Binding-site contacts:
Ligand atom CB contacts residue TYR111 of chain 1.B at 3.6 Å (hydrophobic).
Ligand atom NE1 contacts residue TRP30 of chain 1.B at 3.4 Å (h-bond).
Ligand atom C contacts residue TYR111 of chain 1.B at 3.4 Å (hydrophobic).
Ligand atom CE3 contacts residue MET127 of chain 1.B at 4.0 Å (hydrophobic).
Ligand atom CG contacts residue TYR111 of chain 1.B at 3.6 Å (hydrophobic).
Ligand atom N contacts residue TRP30 of chain 1.B at 4.2 Å.
Ligand atom C contacts residue TRP30 of chain 1.B at 3.8 Å (hydrophobic).
Ligand atom CG contacts residue TRP30 of chain 1.B at 3.4 Å (hydrophobic).
Ligand atom OXT contacts residue TYR111 of chain 1.B at 3.7 Å.
Ligand atom CZ2 contacts residue PHE22 of chain 1.B at 4.0 Å (hydrophobic).
Ligand atom NE1 contacts residue TYR93 of chain 1.B at 4.0 Å.
Ligand atom CB contacts residue TRP30 of chain 1.B at 3.5 Å (hydrophobic).
Ligand atom CD1 contacts residue TYR111 of chain 1.B at 3.9 Å (hydrophobic).
Ligand atom O contacts residue TRP30 of chain 1.B at 2.9 Å.
Ligand atom CZ2 contacts residue TYR111 of chain 1.B at 3.4 Å (hydrophobic).
Ligand atom OXT contacts residue HIS160 of chain 2.B at 4.3 Å.
Ligand atom N contacts residue TYR111 of chain 1.B at 3.3 Å (h-bond).
Ligand atom CA contacts residue TYR111 of chain 1.B at 2.7 Å (hydrophobic).
Ligand atom N contacts residue HIS160 of chain 2.B at 4.1 Å.
Ligand atom NE1 contacts residue TYR111 of chain 1.B at 3.8 Å.
Ligand atom CE3 contacts residue TYR111 of chain 1.B at 3.2 Å (hydrophobic).
Ligand atom CD1 contacts residue TRP30 of chain 1.B at 3.1 Å (hydrophobic).
Ligand atom CZ3 contacts residue TYR111 of chain 1.B at 3.5 Å (hydrophobic).
Ligand atom C contacts residue TYR93 of chain 1.B at 4.2 Å (hydrophobic).
Ligand atom O contacts residue TYR111 of chain 1.B at 4.3 Å.
Ligand atom CD1 contacts residue TYR93 of chain 1.B at 4.2 Å (hydrophobic).
Ligand atom CA contacts residue TRP30 of chain 1.B at 4.1 Å (hydrophobic).
Ligand atom CE2 contacts residue TYR111 of chain 1.B at 3.5 Å (hydrophobic).
Ligand atom CD2 contacts residue TYR111 of chain 1.B at 3.3 Å (hydrophobic).
Ligand atom CZ2 contacts residue MET127 of chain 1.B at 4.3 Å (hydrophobic).
Ligand atom CH2 contacts residue MET127 of chain 1.B at 3.7 Å (hydrophobic).
Ligand atom CH2 contacts residue ARG113 of chain 1.B at 4.2 Å.
Ligand atom O contacts residue TYR93 of chain 1.B at 3.7 Å.
Ligand atom CZ3 contacts residue MET127 of chain 1.B at 3.6 Å (hydrophobic).
Ligand atom CE2 contacts residue TRP30 of chain 1.B at 4.1 Å (hydrophobic).
Ligand atom OXT contacts residue TRP30 of chain 1.B at 4.5 Å.
Ligand atom CH2 contacts residue TYR111 of chain 1.B at 3.5 Å (hydrophobic).
Ligand atom OXT contacts residue TYR93 of chain 1.B at 4.4 Å.
Ligand atom CD2 contacts residue TRP30 of chain 1.B at 4.0 Å (hydrophobic).

The small molecule below binds the protein below.
Small molecule (SMILES): N[C@@H](Cc1c[nH]c2ccccc12)C(=O)O

Sequence of chain 2.B:
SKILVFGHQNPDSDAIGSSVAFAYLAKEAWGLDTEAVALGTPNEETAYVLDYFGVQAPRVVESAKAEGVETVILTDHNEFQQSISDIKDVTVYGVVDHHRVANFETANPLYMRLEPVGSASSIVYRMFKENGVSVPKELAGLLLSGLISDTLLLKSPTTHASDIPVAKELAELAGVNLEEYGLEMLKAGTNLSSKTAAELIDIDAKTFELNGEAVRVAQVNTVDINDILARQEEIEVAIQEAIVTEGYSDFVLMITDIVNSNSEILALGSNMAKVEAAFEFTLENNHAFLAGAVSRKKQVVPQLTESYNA

Sequence of chain 1.B:
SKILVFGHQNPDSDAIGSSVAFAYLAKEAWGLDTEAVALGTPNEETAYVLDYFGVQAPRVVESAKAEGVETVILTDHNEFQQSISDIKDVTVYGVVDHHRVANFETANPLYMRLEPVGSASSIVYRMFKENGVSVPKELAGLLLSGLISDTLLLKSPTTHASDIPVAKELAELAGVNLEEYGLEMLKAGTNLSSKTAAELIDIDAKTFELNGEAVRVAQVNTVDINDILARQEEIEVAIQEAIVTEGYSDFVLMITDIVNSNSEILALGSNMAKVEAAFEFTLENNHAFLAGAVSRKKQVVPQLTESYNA